The protein below binds the small molecule below.
Small molecule (SMILES): CC(=O)N[C@H]1[C@H](O[C@H]2[C@H](O)[C@@H](NC(C)=O)CO[C@@H]2CO)O[C@H](CO)[C@@H](O[C@@H]2O[C@H](CO[C@H]3O[C@H](CO[C@H]4O[C@H](CO)[C@@H](O)[C@H](O)[C@@H]4O)[C@@H](O)[C@H](O[C@H]4O[C@H](CO)[C@@H](O)[C@H](O)[C@@H]4O)[C@@H]3O)[C@@H](O)[C@H](O[C@H]3O[C@H](CO)[C@@H](O)[C@H](O)[C@@H]3O[C@H]3O[C@H](CO)[C@@H](O)[C@H](O)[C@@H]3O)[C@@H]2O)[C@@H]1O

Sequence of chain 1.G:
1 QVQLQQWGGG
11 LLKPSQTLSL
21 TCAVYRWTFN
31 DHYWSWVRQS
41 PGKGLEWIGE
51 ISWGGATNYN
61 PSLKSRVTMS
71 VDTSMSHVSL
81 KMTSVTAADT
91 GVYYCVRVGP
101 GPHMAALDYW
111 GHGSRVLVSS

Sequence of chain 1.E:
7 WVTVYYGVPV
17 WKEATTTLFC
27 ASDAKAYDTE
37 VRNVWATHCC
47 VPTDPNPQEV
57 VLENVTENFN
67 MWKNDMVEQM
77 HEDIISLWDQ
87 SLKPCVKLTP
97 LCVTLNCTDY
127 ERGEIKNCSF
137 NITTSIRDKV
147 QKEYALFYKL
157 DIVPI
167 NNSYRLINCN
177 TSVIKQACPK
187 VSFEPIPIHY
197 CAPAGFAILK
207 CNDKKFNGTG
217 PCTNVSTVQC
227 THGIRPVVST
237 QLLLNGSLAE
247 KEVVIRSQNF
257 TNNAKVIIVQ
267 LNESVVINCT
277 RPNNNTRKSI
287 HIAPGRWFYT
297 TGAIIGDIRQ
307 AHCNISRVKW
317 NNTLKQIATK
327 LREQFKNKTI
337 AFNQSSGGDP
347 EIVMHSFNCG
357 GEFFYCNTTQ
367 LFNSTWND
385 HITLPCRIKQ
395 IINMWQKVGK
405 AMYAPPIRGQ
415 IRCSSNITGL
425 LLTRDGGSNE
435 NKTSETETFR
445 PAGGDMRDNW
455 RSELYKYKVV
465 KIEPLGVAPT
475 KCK

Sequence of chain 1.H:
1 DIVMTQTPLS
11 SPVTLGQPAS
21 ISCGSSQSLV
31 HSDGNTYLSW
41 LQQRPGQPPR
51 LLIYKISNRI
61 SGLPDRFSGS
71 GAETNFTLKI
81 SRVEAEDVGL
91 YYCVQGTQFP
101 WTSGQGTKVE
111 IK

Binding-site contacts:
Ligand atom C8 contacts residue ARG416 of chain 1.E at 3.6 Å.
Ligand atom O6 contacts residue ASP108 of chain 1.G at 3.8 Å.
Ligand atom N2 contacts residue ASN310 of chain 1.E at 2.9 Å (h-bond).
Ligand atom C5 contacts residue THR387 of chain 1.E at 3.9 Å.
Ligand atom O5 contacts residue TYR109 of chain 1.G at 2.9 Å (h-bond).
Ligand atom O7 contacts residue ARG416 of chain 1.E at 3.8 Å.
Ligand atom C2 contacts residue TRP27 of chain 1.G at 3.8 Å (hydrophobic).
Ligand atom C7 contacts residue HIS308 of chain 1.E at 3.8 Å.
Ligand atom C2 contacts residue GLN1 of chain 1.G at 3.7 Å.
Ligand atom C6 contacts residue TRP27 of chain 1.G at 4.0 Å (hydrophobic).
Ligand atom O7 contacts residue ASN310 of chain 1.E at 3.2 Å (h-bond).
Ligand atom C1 contacts residue TYR109 of chain 1.G at 3.6 Å (hydrophobic).
Ligand atom C3 contacts residue ASN310 of chain 1.E at 3.9 Å.
Ligand atom C8 contacts residue TRP27 of chain 1.G at 4.0 Å (hydrophobic).
Ligand atom C6 contacts residue TYR109 of chain 1.G at 3.9 Å (hydrophobic).
Ligand atom O2 contacts residue GLN1 of chain 1.G at 3.0 Å (h-bond).
Ligand atom O6 contacts residue TYR109 of chain 1.G at 3.1 Å (h-bond).
Ligand atom C7 contacts residue ASN310 of chain 1.E at 3.3 Å.
Ligand atom C7 contacts residue TRP27 of chain 1.G at 3.5 Å (hydrophobic).
Ligand atom O6 contacts residue HIS385 of chain 1.E at 4.1 Å.
Ligand atom C1 contacts residue THR387 of chain 1.E at 3.7 Å.
Ligand atom C2 contacts residue HIS308 of chain 1.E at 4.0 Å.
Ligand atom O3 contacts residue TRP27 of chain 1.G at 3.1 Å.
Ligand atom C8 contacts residue HIS308 of chain 1.E at 3.8 Å.
Ligand atom C2 contacts residue ASN310 of chain 1.E at 2.5 Å.
Ligand atom O5 contacts residue THR387 of chain 1.E at 3.4 Å.
Ligand atom O6 contacts residue GLN1 of chain 1.G at 4.0 Å.
Ligand atom N2 contacts residue TRP27 of chain 1.G at 3.9 Å.
Ligand atom N2 contacts residue HIS308 of chain 1.E at 3.1 Å (h-bond).
Ligand atom O6 contacts residue THR387 of chain 1.E at 3.3 Å.
Ligand atom O7 contacts residue TRP27 of chain 1.G at 3.1 Å.
Ligand atom C8 contacts residue THR276 of chain 1.E at 4.0 Å.
Ligand atom C3 contacts residue TRP27 of chain 1.G at 4.1 Å (hydrophobic).
Ligand atom O5 contacts residue ASN310 of chain 1.E at 2.4 Å (h-bond).
Ligand atom C1 contacts residue ASN310 of chain 1.E at 1.5 Å.
Ligand atom C5 contacts residue ASN310 of chain 1.E at 3.8 Å.
Ligand atom O6 contacts residue TRP27 of chain 1.G at 3.2 Å (h-bond).
Ligand atom C6 contacts residue ASP108 of chain 1.G at 4.0 Å.
Ligand atom C5 contacts residue TYR109 of chain 1.G at 4.0 Å (hydrophobic).
Ligand atom O3 contacts residue ILE60 of chain 1.H at 3.4 Å.